Binding-site contacts:
Ligand atom C5 contacts residue VAL208 of chain 1.D at 4.3 Å (hydrophobic).
Ligand atom N2 contacts residue ASN205 of chain 1.D at 2.9 Å (h-bond).
Ligand atom O4 contacts residue ARG392 of chain 1.D at 3.4 Å (salt-bridge).
Ligand atom C4 contacts residue ASN205 of chain 1.D at 4.2 Å.
Ligand atom O5 contacts residue VAL208 of chain 1.D at 3.4 Å.
Ligand atom C1 contacts residue SER207 of chain 1.D at 4.3 Å.
Ligand atom C6 contacts residue SER207 of chain 1.D at 3.9 Å.
Ligand atom C8 contacts residue SER207 of chain 1.D at 3.5 Å.
Ligand atom C6 contacts residue VAL208 of chain 1.D at 4.1 Å (hydrophobic).
Ligand atom C3 contacts residue ASN205 of chain 1.D at 3.7 Å.
Ligand atom C6 contacts residue ASP396 of chain 1.D at 4.3 Å.
Ligand atom O5 contacts residue ASN205 of chain 1.D at 2.3 Å (h-bond).
Ligand atom C1 contacts residue ASN205 of chain 1.D at 1.4 Å.
Ligand atom C2 contacts residue ASN205 of chain 1.D at 2.5 Å.
Ligand atom O7 contacts residue SER207 of chain 1.D at 4.4 Å.
Ligand atom C3 contacts residue ARG392 of chain 1.D at 4.5 Å.
Ligand atom O7 contacts residue ASN205 of chain 1.D at 3.4 Å (h-bond).
Ligand atom O5 contacts residue SER207 of chain 1.D at 4.3 Å.
Ligand atom O5 contacts residue VAL208 of chain 1.D at 4.4 Å.
Ligand atom C7 contacts residue SER207 of chain 1.D at 4.4 Å.
Ligand atom C1 contacts residue VAL208 of chain 1.D at 4.2 Å (hydrophobic).
Ligand atom C6 contacts residue VAL208 of chain 1.D at 3.7 Å (hydrophobic).
Ligand atom C4 contacts residue ARG392 of chain 1.D at 3.8 Å.
Ligand atom C7 contacts residue ASN205 of chain 1.D at 3.4 Å.
Ligand atom C5 contacts residue ASN205 of chain 1.D at 3.6 Å.
Ligand atom C5 contacts residue SER207 of chain 1.D at 4.0 Å.
Ligand atom C6 contacts residue LYS393 of chain 1.D at 4.4 Å.
Ligand atom C5 contacts residue VAL208 of chain 1.D at 4.0 Å (hydrophobic).
Ligand atom O3 contacts residue ARG392 of chain 1.D at 4.0 Å.
Ligand atom C6 contacts residue ARG392 of chain 1.D at 4.3 Å.

The protein below binds the small molecule below.
Small molecule (SMILES): CC(=O)N[C@H]1[C@H](O[C@H]2[C@H](O)[C@@H](NC(C)=O)CO[C@@H]2CO[C@@H]2O[C@@H](C)[C@@H](O)[C@@H](O)[C@@H]2O)O[C@H](CO)[C@@H](O[C@@H]2O[C@H](CO[C@H]3O[C@H](CO)[C@@H](O)[C@H](O)[C@@H]3O)[C@@H](O)[C@H](O[C@H]3O[C@H](CO)[C@@H](O)[C@H](O)[C@@H]3O)[C@@H]2O)[C@@H]1O

Sequence of chain 1.D:
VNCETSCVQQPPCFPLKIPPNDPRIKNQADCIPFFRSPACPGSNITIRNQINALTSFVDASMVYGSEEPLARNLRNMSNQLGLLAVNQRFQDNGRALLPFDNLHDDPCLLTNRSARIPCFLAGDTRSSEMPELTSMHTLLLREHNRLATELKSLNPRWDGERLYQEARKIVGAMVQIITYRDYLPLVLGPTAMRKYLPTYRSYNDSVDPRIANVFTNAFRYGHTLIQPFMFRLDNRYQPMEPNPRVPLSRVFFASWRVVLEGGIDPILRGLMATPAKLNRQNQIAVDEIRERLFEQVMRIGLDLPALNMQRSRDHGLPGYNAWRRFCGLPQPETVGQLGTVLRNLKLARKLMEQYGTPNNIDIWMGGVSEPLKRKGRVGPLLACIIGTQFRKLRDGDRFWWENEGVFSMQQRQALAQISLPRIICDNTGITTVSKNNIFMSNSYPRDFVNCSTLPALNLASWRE